The small molecule below binds the protein below.
Small molecule (SMILES): O=S(=O)(O)CCN1CCN(CCS(=O)(=O)O)CC1

Sequence of chain 1.A:
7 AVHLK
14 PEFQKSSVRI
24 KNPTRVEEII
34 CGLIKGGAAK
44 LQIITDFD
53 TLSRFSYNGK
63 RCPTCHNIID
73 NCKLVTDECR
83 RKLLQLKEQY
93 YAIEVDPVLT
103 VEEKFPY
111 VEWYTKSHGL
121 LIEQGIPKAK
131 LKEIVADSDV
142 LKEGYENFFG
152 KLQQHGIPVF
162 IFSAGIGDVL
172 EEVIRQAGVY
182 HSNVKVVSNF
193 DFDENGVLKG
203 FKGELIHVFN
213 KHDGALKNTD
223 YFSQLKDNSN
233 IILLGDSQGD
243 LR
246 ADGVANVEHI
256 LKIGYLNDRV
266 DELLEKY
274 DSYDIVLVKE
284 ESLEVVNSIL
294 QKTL

Binding-site contacts:
Ligand atom O3' contacts residue GLY40 of chain 1.A at 4.3 Å.
Ligand atom S1 contacts residue LYS295 of chain 1.A at 4.4 Å.
Ligand atom C3' contacts residue LEU297 of chain 1.A at 3.7 Å (hydrophobic).
Ligand atom O2 contacts residue GLN294 of chain 1.A at 2.9 Å (h-bond).
Ligand atom N1 contacts residue GLN294 of chain 1.A at 4.3 Å.
Ligand atom O2' contacts residue LEU297 of chain 1.A at 4.4 Å.
Ligand atom S1' contacts residue LEU297 of chain 1.A at 4.1 Å.
Ligand atom O3' contacts residue THR296 of chain 1.A at 3.9 Å.
Ligand atom O3 contacts residue GLN294 of chain 1.A at 3.8 Å.
Ligand atom C2' contacts residue LEU297 of chain 1.A at 4.0 Å (hydrophobic).
Ligand atom C4 contacts residue GLN294 of chain 1.A at 3.8 Å.
Ligand atom O3' contacts residue LEU297 of chain 1.A at 4.0 Å.
Ligand atom C2 contacts residue GLN294 of chain 1.A at 3.8 Å.
Ligand atom C4 contacts residue LEU297 of chain 1.A at 3.8 Å (hydrophobic).
Ligand atom C4 contacts residue LYS295 of chain 1.A at 3.4 Å.
Ligand atom O1 contacts residue LYS295 of chain 1.A at 3.7 Å.
Ligand atom N1' contacts residue LEU297 of chain 1.A at 3.1 Å (h-bond).
Ligand atom C3' contacts residue LYS295 of chain 1.A at 3.6 Å.
Ligand atom O2 contacts residue LYS295 of chain 1.A at 3.2 Å.
Ligand atom N1 contacts residue LEU297 of chain 1.A at 4.3 Å.
Ligand atom C4' contacts residue LEU297 of chain 1.A at 3.5 Å (hydrophobic).
Ligand atom S1 contacts residue GLN294 of chain 1.A at 4.1 Å.
Ligand atom C3 contacts residue LEU297 of chain 1.A at 3.5 Å (hydrophobic).
Ligand atom C1' contacts residue LEU297 of chain 1.A at 3.3 Å (hydrophobic).